Binding-site contacts:
Ligand atom C8 contacts residue ASN257 of chain 1.A at 3.2 Å.
Ligand atom C8 contacts residue HIS235 of chain 1.A at 4.5 Å.
Ligand atom C4 contacts residue ASN257 of chain 1.A at 4.2 Å.
Ligand atom C7 contacts residue ASN257 of chain 1.A at 3.8 Å.
Ligand atom C8 contacts residue TYR234 of chain 1.A at 4.4 Å (hydrophobic).
Ligand atom C2 contacts residue ASN257 of chain 1.A at 2.4 Å.
Ligand atom N2 contacts residue ASN257 of chain 1.A at 3.5 Å (h-bond).
Ligand atom O7 contacts residue GLY233 of chain 1.A at 4.3 Å.
Ligand atom O5 contacts residue ASN257 of chain 1.A at 2.3 Å (h-bond).
Ligand atom C6 contacts residue ASN257 of chain 1.A at 4.3 Å.
Ligand atom C1 contacts residue ASN257 of chain 1.A at 1.4 Å.
Ligand atom C8 contacts residue GLY233 of chain 1.A at 4.1 Å.
Ligand atom C3 contacts residue ASN257 of chain 1.A at 3.5 Å.
Ligand atom O6 contacts residue ASN257 of chain 1.A at 3.9 Å.
Ligand atom O3 contacts residue ASN257 of chain 1.A at 3.5 Å (h-bond).
Ligand atom C5 contacts residue ASN257 of chain 1.A at 3.6 Å.

Sequence of chain 1.A:
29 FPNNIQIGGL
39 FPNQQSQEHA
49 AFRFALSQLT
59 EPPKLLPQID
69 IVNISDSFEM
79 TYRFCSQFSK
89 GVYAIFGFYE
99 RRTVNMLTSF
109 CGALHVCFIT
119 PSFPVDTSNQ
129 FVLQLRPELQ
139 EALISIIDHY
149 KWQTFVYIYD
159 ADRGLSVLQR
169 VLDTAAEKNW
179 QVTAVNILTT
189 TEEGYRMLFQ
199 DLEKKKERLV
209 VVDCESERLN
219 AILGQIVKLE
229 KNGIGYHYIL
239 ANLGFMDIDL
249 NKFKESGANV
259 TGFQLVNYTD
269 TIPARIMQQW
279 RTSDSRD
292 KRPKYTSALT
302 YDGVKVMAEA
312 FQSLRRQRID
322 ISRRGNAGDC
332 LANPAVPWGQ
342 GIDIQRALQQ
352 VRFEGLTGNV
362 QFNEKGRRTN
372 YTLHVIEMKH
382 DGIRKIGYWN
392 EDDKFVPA

This protein binds this small molecule.
Small molecule (SMILES): CC(=O)N[C@@H]1[C@@H](O)[C@H](O)[C@@H](CO)O[C@H]1O